Sequence of chain 1.J:
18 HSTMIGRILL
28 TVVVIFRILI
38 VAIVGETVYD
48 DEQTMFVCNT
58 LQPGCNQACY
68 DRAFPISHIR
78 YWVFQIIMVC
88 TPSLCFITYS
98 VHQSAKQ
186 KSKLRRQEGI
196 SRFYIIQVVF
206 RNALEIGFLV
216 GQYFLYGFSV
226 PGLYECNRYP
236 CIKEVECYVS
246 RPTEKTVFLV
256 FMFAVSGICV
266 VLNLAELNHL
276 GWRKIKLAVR

This protein binds this small molecule.
Small molecule (SMILES): CC(C)CCC[C@@H](C)[C@H]1CC[C@H]2[C@@H]3CC=C4C[C@@H](OC(=O)CCC(=O)O)CC[C@]4(C)[C@H]3CC[C@]12C

Binding-site contacts:
Ligand atom CAO contacts residue ALA259 of chain 1.J at 4.4 Å (hydrophobic).
Ligand atom OAG contacts residue PHE223 of chain 1.J at 4.3 Å.
Ligand atom CAB contacts residue ILE263 of chain 1.J at 3.7 Å (hydrophobic).
Ligand atom CBF contacts residue PHE223 of chain 1.J at 4.1 Å (hydrophobic).
Ligand atom CAT contacts residue PHE223 of chain 1.J at 3.8 Å (hydrophobic).
Ligand atom CAR contacts residue PHE223 of chain 1.J at 4.3 Å (hydrophobic).
Ligand atom CAC contacts residue LMT1 of chain 1.OD at 3.9 Å.
Ligand atom OAG contacts residue SER224 of chain 1.J at 3.9 Å.
Ligand atom CAB contacts residue VAL266 of chain 1.J at 4.2 Å (hydrophobic).
Ligand atom CAC contacts residue PHE258 of chain 1.J at 4.0 Å (hydrophobic).
Ligand atom CAU contacts residue PHE223 of chain 1.J at 3.8 Å (hydrophobic).
Ligand atom CAS contacts residue PHE223 of chain 1.J at 3.7 Å (hydrophobic).